Binding-site contacts:
Ligand atom C1 contacts residue ASN644 of chain 1.B at 1.4 Å.
Ligand atom C8 contacts residue ASN644 of chain 1.B at 4.3 Å.
Ligand atom C7 contacts residue ASN644 of chain 1.B at 3.1 Å.
Ligand atom C3 contacts residue ASN644 of chain 1.B at 3.8 Å.
Ligand atom O5 contacts residue ASN644 of chain 1.B at 2.5 Å (h-bond).
Ligand atom C4 contacts residue ASN644 of chain 1.B at 4.2 Å.
Ligand atom N2 contacts residue ASN644 of chain 1.B at 2.8 Å (h-bond).
Ligand atom C2 contacts residue ASN644 of chain 1.B at 2.5 Å.
Ligand atom C5 contacts residue ASN644 of chain 1.B at 3.8 Å.
Ligand atom O7 contacts residue ASN644 of chain 1.B at 3.0 Å (h-bond).

Sequence of chain 1.B:
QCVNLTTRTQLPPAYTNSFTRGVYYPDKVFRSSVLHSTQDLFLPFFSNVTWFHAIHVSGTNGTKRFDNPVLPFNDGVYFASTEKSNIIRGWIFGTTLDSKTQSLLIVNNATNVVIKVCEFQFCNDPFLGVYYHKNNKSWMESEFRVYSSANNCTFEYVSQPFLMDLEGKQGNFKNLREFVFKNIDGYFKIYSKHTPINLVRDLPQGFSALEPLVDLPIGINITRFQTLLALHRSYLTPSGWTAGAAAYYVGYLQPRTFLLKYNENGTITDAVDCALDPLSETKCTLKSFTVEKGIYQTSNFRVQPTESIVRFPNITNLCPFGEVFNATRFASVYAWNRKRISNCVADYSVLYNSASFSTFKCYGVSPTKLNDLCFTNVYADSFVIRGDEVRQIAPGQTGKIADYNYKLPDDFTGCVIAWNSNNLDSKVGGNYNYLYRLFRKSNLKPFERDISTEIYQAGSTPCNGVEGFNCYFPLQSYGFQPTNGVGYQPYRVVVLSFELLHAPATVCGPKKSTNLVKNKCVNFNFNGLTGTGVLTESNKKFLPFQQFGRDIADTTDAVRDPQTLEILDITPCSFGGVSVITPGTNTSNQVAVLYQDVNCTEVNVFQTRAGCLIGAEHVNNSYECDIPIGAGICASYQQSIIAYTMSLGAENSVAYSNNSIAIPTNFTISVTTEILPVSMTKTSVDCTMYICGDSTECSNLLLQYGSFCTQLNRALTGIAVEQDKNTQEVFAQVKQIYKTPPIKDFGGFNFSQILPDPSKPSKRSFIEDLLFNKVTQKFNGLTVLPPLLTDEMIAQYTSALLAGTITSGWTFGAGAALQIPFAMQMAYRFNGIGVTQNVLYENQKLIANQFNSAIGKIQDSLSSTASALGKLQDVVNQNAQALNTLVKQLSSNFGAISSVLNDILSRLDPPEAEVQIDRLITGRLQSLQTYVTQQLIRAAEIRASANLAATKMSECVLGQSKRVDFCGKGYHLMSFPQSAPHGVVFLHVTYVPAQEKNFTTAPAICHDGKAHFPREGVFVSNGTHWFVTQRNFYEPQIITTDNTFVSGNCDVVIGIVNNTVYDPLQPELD

This protein binds this small molecule.
Small molecule (SMILES): CC(=O)N[C@@H]1[C@@H](O)[C@H](O)[C@@H](CO)O[C@H]1O